Sequence of chain 1.B:
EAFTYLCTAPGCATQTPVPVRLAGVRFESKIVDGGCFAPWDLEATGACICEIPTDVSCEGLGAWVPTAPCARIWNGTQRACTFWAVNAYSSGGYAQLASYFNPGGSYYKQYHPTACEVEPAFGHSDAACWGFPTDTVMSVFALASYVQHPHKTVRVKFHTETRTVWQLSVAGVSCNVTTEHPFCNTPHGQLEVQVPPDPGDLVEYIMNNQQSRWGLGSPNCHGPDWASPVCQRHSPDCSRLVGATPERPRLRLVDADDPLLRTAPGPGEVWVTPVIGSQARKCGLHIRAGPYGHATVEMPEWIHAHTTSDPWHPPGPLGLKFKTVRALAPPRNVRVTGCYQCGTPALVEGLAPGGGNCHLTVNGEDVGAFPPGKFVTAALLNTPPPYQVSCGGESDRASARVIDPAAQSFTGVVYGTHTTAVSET

The protein below binds the small molecule below.
Small molecule (SMILES): CC(=O)N[C@@H]1[C@@H](O)[C@H](O)[C@@H](CO)O[C@H]1O

Binding-site contacts:
Ligand atom O5 contacts residue GLN168 of chain 1.B at 3.8 Å.
Ligand atom O7 contacts residue ASN177 of chain 1.B at 3.6 Å.
Ligand atom C3 contacts residue SER175 of chain 1.B at 3.9 Å.
Ligand atom C8 contacts residue CYS176 of chain 1.B at 4.5 Å (hydrophobic).
Ligand atom C5 contacts residue GLN168 of chain 1.B at 3.9 Å.
Ligand atom N2 contacts residue ASN177 of chain 1.B at 2.9 Å (h-bond).
Ligand atom N2 contacts residue SER175 of chain 1.B at 3.1 Å (h-bond).
Ligand atom C2 contacts residue ASN177 of chain 1.B at 2.4 Å.
Ligand atom C6 contacts residue GLN168 of chain 1.B at 3.6 Å.
Ligand atom C7 contacts residue SER175 of chain 1.B at 4.1 Å.
Ligand atom C3 contacts residue ASN177 of chain 1.B at 3.8 Å.
Ligand atom C2 contacts residue SER175 of chain 1.B at 3.7 Å.
Ligand atom C8 contacts residue SER175 of chain 1.B at 3.4 Å.
Ligand atom C7 contacts residue ASN177 of chain 1.B at 3.5 Å.
Ligand atom C1 contacts residue SER175 of chain 1.B at 3.7 Å.
Ligand atom C4 contacts residue ASN177 of chain 1.B at 4.2 Å.
Ligand atom O5 contacts residue ASN177 of chain 1.B at 2.3 Å (h-bond).
Ligand atom O6 contacts residue GLN168 of chain 1.B at 4.5 Å.
Ligand atom C1 contacts residue ASN177 of chain 1.B at 1.4 Å.
Ligand atom C5 contacts residue ASN177 of chain 1.B at 3.6 Å.